Binding-site contacts:
Ligand atom C8 contacts residue ASN362 of chain 1.C at 4.0 Å.
Ligand atom O5 contacts residue ASN362 of chain 1.C at 2.3 Å (h-bond).
Ligand atom C3 contacts residue ASN362 of chain 1.C at 3.8 Å.
Ligand atom O7 contacts residue PRO610 of chain 1.C at 4.3 Å.
Ligand atom C1 contacts residue ASN362 of chain 1.C at 1.4 Å.
Ligand atom C5 contacts residue ASN362 of chain 1.C at 3.6 Å.
Ligand atom C7 contacts residue ASN362 of chain 1.C at 3.3 Å.
Ligand atom C4 contacts residue ASN362 of chain 1.C at 4.2 Å.
Ligand atom C3 contacts residue GLN611 of chain 1.C at 4.1 Å.
Ligand atom N2 contacts residue THR364 of chain 1.C at 4.5 Å.
Ligand atom N2 contacts residue ASN362 of chain 1.C at 3.0 Å (h-bond).
Ligand atom C2 contacts residue ASN362 of chain 1.C at 2.5 Å.
Ligand atom C7 contacts residue GLN611 of chain 1.C at 4.4 Å.
Ligand atom O7 contacts residue ASN362 of chain 1.C at 3.3 Å.
Ligand atom O4 contacts residue GLN611 of chain 1.C at 4.3 Å.
Ligand atom O7 contacts residue GLN611 of chain 1.C at 3.2 Å (h-bond).

The small molecule below binds the protein below.
Small molecule (SMILES): CC(=O)N[C@@H]1[C@@H](O)[C@H](O)[C@@H](CO)O[C@H]1O

Sequence of chain 1.C:
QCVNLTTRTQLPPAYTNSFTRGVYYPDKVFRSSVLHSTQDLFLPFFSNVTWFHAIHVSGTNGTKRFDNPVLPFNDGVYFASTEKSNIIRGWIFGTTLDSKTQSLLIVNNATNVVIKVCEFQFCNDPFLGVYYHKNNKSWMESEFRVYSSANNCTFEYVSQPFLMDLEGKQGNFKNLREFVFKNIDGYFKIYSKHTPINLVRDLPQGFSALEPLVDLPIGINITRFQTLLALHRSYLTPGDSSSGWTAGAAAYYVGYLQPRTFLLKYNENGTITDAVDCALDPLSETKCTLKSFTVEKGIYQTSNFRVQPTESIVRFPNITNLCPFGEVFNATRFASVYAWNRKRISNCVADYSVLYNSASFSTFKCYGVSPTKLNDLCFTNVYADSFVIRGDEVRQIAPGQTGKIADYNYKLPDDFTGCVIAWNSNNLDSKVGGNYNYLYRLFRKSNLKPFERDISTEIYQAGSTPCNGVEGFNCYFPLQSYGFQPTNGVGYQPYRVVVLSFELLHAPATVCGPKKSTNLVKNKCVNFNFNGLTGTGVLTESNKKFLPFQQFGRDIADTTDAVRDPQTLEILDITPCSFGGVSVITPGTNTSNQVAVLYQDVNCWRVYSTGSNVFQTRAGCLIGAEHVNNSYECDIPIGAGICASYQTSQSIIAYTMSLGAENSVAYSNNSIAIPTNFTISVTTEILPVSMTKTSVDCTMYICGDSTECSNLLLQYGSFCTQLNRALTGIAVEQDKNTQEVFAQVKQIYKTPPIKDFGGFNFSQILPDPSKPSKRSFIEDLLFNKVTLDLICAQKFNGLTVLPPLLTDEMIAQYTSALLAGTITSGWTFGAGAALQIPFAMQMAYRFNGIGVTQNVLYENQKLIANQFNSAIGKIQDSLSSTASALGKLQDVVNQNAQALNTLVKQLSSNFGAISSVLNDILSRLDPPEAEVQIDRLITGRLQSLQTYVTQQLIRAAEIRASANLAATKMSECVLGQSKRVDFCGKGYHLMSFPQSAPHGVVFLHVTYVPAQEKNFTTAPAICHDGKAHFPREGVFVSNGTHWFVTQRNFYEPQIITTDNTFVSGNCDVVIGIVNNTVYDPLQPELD